Binding-site contacts:
Ligand atom O5 contacts residue ASN209 of chain 1.I at 4.1 Å.
Ligand atom C5 contacts residue HIS56 of chain 1.I at 4.1 Å.
Ligand atom C3 contacts residue ASN221 of chain 1.I at 3.8 Å.
Ligand atom C1 contacts residue HIS56 of chain 1.I at 3.8 Å.
Ligand atom C5 contacts residue ASN221 of chain 1.I at 3.7 Å.
Ligand atom C1 contacts residue ASN209 of chain 1.I at 4.2 Å.
Ligand atom O5 contacts residue ASN221 of chain 1.I at 2.4 Å (h-bond).
Ligand atom C1 contacts residue ASN221 of chain 1.I at 1.4 Å.
Ligand atom C4 contacts residue ASN221 of chain 1.I at 4.2 Å.
Ligand atom O5 contacts residue HIS56 of chain 1.I at 4.2 Å.
Ligand atom C7 contacts residue ASN221 of chain 1.I at 4.0 Å.
Ligand atom C3 contacts residue HIS56 of chain 1.I at 4.4 Å.
Ligand atom N2 contacts residue ASN221 of chain 1.I at 2.9 Å (h-bond).
Ligand atom C2 contacts residue ASN221 of chain 1.I at 2.5 Å.

Sequence of chain 1.I:
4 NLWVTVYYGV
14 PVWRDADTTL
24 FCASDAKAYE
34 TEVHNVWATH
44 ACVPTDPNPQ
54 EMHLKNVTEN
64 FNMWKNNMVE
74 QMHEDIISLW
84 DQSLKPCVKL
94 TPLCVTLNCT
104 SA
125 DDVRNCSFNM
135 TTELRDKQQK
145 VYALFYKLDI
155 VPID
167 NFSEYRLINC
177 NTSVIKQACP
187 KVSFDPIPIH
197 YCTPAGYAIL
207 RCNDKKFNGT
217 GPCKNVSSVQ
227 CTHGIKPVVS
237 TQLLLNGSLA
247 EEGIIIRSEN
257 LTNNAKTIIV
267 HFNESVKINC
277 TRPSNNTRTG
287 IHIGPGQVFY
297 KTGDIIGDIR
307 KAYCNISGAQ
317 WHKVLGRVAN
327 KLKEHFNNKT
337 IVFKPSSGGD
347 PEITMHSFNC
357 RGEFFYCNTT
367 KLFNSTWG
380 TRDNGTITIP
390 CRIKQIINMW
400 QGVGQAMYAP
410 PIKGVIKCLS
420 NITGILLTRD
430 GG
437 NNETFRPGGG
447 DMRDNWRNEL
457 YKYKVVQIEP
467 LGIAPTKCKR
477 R

The small molecule below binds the protein below.
Small molecule (SMILES): CC(=O)N[C@@H]1[C@@H](O)[C@H](O)[C@@H](CO)O[C@H]1O